A protein and the small-molecule ligand that binds it are described below.
Small molecule (SMILES): CC(=O)N[C@@H]1[C@@H](O)[C@H](O)[C@@H](CO)O[C@H]1O

Binding-site contacts:
Ligand atom O3 contacts residue TYR475 of chain 1.A at 4.1 Å.
Ligand atom C3 contacts residue ASN968 of chain 1.A at 3.8 Å.
Ligand atom O5 contacts residue ASN968 of chain 1.A at 2.5 Å (h-bond).
Ligand atom C1 contacts residue ASN968 of chain 1.A at 1.5 Å.
Ligand atom C8 contacts residue ASN1008 of chain 1.A at 3.6 Å.
Ligand atom C7 contacts residue ASN1006 of chain 1.A at 3.9 Å.
Ligand atom N2 contacts residue ASN968 of chain 1.A at 2.8 Å (h-bond).
Ligand atom N2 contacts residue ASN1008 of chain 1.A at 4.4 Å.
Ligand atom C8 contacts residue TYR475 of chain 1.A at 3.3 Å (hydrophobic).
Ligand atom C2 contacts residue ASN968 of chain 1.A at 2.5 Å.
Ligand atom O7 contacts residue ASN1006 of chain 1.A at 3.1 Å (h-bond).
Ligand atom O7 contacts residue ASN968 of chain 1.A at 3.8 Å.
Ligand atom N2 contacts residue TYR475 of chain 1.A at 4.4 Å.
Ligand atom C5 contacts residue ASN968 of chain 1.A at 3.8 Å.
Ligand atom O7 contacts residue TYR475 of chain 1.A at 3.6 Å.
Ligand atom C8 contacts residue ASN968 of chain 1.A at 4.4 Å.
Ligand atom C8 contacts residue ASN1006 of chain 1.A at 4.1 Å.
Ligand atom C7 contacts residue TYR475 of chain 1.A at 3.7 Å (hydrophobic).
Ligand atom C7 contacts residue ASN968 of chain 1.A at 3.4 Å.
Ligand atom C4 contacts residue ASN968 of chain 1.A at 4.3 Å.
Ligand atom C7 contacts residue ASN1008 of chain 1.A at 4.2 Å.

Sequence of chain 1.A:
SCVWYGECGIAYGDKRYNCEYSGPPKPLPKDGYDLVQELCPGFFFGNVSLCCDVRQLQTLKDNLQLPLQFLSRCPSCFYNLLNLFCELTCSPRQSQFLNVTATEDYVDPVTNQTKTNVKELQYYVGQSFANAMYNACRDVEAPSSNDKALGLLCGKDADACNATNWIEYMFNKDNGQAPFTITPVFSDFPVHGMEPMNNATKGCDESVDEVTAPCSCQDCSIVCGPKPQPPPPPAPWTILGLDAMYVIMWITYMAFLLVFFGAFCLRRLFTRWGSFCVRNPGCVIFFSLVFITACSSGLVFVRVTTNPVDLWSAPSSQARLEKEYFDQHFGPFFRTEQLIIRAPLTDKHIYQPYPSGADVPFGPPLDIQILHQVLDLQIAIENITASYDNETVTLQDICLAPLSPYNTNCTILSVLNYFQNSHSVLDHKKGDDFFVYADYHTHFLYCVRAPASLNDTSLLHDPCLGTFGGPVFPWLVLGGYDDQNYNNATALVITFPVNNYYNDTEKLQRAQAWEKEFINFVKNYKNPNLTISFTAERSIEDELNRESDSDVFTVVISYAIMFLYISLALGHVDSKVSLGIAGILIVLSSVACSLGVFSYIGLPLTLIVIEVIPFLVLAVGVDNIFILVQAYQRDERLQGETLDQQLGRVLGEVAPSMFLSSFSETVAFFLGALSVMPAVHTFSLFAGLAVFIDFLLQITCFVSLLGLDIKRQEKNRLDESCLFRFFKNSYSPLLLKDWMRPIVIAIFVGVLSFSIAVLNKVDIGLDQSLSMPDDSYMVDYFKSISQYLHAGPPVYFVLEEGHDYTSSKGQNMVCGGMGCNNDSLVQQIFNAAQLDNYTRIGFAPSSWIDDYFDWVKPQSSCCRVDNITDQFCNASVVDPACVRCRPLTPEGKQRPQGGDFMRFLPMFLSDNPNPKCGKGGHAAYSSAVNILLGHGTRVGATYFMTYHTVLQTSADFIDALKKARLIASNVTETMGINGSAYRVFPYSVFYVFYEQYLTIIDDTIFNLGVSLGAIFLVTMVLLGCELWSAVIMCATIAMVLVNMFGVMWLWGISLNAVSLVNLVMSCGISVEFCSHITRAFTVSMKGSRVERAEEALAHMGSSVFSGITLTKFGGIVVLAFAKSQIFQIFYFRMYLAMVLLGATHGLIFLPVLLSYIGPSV